Binding-site contacts:
Ligand atom C7 contacts residue ASN705 of chain 1.B at 3.8 Å.
Ligand atom O6 contacts residue TYR792 of chain 1.C at 4.1 Å.
Ligand atom C6 contacts residue TYR792 of chain 1.C at 4.2 Å (hydrophobic).
Ligand atom C8 contacts residue ASN705 of chain 1.B at 4.1 Å.
Ligand atom C5 contacts residue TYR792 of chain 1.C at 3.6 Å (hydrophobic).
Ligand atom C3 contacts residue ASN705 of chain 1.B at 3.8 Å.
Ligand atom O5 contacts residue ASN705 of chain 1.B at 2.4 Å (h-bond).
Ligand atom N2 contacts residue ASN705 of chain 1.B at 2.9 Å (h-bond).
Ligand atom C4 contacts residue ASN705 of chain 1.B at 4.2 Å.
Ligand atom C3 contacts residue TYR792 of chain 1.C at 4.2 Å (hydrophobic).
Ligand atom O5 contacts residue TYR792 of chain 1.C at 4.1 Å.
Ligand atom C5 contacts residue ASN705 of chain 1.B at 3.7 Å.
Ligand atom C1 contacts residue TYR792 of chain 1.C at 4.0 Å (hydrophobic).
Ligand atom C2 contacts residue ASN705 of chain 1.B at 2.5 Å.
Ligand atom C4 contacts residue TYR792 of chain 1.C at 4.4 Å (hydrophobic).
Ligand atom C1 contacts residue ASN705 of chain 1.B at 1.4 Å.

Sequence of chain 1.B:
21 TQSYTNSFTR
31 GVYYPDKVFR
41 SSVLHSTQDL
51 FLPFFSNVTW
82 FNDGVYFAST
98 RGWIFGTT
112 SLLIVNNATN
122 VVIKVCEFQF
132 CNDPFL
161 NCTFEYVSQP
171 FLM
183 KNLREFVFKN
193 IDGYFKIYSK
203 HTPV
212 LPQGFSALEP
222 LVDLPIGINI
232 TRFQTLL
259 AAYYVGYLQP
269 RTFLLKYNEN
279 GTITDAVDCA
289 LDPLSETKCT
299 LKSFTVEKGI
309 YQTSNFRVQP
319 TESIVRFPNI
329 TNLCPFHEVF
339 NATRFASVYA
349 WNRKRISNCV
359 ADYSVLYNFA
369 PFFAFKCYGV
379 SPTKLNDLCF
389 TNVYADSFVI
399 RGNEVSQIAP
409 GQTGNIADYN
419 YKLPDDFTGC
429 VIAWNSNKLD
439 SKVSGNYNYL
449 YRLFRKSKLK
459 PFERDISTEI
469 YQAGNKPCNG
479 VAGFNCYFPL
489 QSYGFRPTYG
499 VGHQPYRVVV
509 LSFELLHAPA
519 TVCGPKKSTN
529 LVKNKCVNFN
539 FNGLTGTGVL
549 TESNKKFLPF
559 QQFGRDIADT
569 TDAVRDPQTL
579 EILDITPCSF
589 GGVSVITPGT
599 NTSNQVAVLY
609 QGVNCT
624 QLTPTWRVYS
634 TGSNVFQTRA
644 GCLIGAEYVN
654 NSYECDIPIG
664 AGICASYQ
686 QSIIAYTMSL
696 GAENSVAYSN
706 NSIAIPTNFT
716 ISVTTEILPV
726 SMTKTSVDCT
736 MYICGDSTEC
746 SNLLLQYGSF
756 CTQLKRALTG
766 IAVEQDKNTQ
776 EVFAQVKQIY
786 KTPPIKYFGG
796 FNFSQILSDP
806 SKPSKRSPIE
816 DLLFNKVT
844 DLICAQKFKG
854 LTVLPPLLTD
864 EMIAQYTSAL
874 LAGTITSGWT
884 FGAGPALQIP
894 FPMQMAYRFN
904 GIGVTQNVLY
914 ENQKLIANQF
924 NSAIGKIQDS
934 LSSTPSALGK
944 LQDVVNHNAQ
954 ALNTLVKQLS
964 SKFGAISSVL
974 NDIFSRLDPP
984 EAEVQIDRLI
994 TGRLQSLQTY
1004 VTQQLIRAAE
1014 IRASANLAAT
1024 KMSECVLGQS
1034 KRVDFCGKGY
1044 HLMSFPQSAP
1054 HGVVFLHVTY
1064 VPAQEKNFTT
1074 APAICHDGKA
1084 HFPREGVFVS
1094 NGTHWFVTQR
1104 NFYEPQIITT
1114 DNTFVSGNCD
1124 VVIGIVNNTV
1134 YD

Sequence of chain 1.C:
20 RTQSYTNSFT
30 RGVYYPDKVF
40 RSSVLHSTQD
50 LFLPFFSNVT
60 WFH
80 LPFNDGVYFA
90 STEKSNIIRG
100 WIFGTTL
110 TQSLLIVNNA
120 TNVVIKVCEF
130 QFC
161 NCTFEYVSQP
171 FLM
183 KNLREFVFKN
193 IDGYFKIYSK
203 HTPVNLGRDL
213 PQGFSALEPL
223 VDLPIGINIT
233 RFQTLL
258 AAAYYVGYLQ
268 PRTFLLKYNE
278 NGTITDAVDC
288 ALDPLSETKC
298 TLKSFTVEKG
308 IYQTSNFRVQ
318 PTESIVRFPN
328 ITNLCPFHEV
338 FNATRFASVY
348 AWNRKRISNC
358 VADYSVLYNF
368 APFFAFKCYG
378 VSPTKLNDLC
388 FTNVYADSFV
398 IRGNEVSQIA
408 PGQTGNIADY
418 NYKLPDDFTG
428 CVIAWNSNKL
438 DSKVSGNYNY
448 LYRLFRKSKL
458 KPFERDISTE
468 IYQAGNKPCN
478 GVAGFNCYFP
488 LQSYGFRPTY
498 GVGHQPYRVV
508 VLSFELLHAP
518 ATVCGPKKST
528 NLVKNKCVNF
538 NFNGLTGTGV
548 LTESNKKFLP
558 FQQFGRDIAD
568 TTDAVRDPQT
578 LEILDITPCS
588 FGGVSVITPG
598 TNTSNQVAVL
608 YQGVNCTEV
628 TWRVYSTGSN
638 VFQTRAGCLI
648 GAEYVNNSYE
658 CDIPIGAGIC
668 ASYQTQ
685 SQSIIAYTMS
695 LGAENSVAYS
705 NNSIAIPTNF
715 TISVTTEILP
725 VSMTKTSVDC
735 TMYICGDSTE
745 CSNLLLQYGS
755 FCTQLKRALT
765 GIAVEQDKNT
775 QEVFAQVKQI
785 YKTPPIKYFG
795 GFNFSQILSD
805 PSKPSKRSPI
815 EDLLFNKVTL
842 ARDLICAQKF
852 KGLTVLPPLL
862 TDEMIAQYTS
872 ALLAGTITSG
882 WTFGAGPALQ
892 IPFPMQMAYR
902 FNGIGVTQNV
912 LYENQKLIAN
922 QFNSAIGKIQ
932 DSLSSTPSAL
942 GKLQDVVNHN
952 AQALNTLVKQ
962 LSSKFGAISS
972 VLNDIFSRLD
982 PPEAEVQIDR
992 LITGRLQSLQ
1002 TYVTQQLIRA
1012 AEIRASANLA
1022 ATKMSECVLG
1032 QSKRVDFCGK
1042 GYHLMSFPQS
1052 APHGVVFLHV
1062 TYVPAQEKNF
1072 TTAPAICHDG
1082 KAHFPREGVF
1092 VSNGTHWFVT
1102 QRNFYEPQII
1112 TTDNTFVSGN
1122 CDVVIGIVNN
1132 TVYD

A small-molecule ligand and the protein it binds are described below.
Small molecule (SMILES): CC(=O)N[C@@H]1[C@@H](O)[C@H](O)[C@@H](CO)O[C@H]1O